This protein binds this small molecule.
Small molecule (SMILES): CC(=O)N[C@H]1[C@H](O[C@H]2[C@H](O)[C@@H](NC(C)=O)CO[C@@H]2CO)O[C@H](CO)[C@@H](O)[C@@H]1O

Sequence of chain 2.A:
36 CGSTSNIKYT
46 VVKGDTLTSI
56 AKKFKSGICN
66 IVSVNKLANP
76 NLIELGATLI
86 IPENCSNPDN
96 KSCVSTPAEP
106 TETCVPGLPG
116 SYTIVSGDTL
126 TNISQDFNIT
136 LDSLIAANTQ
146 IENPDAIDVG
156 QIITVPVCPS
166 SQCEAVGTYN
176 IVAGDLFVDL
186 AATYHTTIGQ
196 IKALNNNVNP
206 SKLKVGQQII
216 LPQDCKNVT

Binding-site contacts:
Ligand atom O6 contacts residue GLU107 of chain 2.A at 3.1 Å.
Ligand atom C5 contacts residue GLU107 of chain 2.A at 4.4 Å.
Ligand atom C5 contacts residue ASN133 of chain 2.A at 3.8 Å.
Ligand atom C1 contacts residue ASN133 of chain 2.A at 1.5 Å.
Ligand atom C6 contacts residue I3C1 of chain 2.E at 3.7 Å.
Ligand atom C8 contacts residue ASN133 of chain 2.A at 4.5 Å.
Ligand atom C2 contacts residue ASN133 of chain 2.A at 2.4 Å.
Ligand atom N2 contacts residue ASN133 of chain 2.A at 2.9 Å (h-bond).
Ligand atom C4 contacts residue ASN133 of chain 2.A at 4.3 Å.
Ligand atom O6 contacts residue NAG1 of chain 2.D at 4.0 Å.
Ligand atom C6 contacts residue GLU107 of chain 2.A at 3.8 Å.
Ligand atom C3 contacts residue ASN133 of chain 2.A at 3.8 Å.
Ligand atom O5 contacts residue GLU107 of chain 2.A at 3.8 Å.
Ligand atom O5 contacts residue ASN133 of chain 2.A at 2.4 Å (h-bond).
Ligand atom C6 contacts residue THR106 of chain 2.A at 4.2 Å.
Ligand atom O7 contacts residue ASN133 of chain 2.A at 3.3 Å (h-bond).
Ligand atom O6 contacts residue I3C1 of chain 2.E at 3.8 Å.
Ligand atom C7 contacts residue ASN133 of chain 2.A at 3.3 Å.
Ligand atom O6 contacts residue HIS190 of chain 2.A at 3.8 Å.